Binding-site contacts:
Ligand atom O5 contacts residue ASN291 of chain 1.C at 2.5 Å (h-bond).
Ligand atom C5 contacts residue GLU270 of chain 1.C at 4.2 Å.
Ligand atom O5 contacts residue GLU270 of chain 1.C at 3.1 Å (salt-bridge).
Ligand atom C4 contacts residue GLU270 of chain 1.C at 4.5 Å.
Ligand atom C2 contacts residue ASN291 of chain 1.C at 2.5 Å.
Ligand atom C4 contacts residue ASN291 of chain 1.C at 4.3 Å.
Ligand atom O6 contacts residue LYS348 of chain 1.C at 4.4 Å.
Ligand atom C8 contacts residue GLU292 of chain 1.C at 3.7 Å.
Ligand atom N2 contacts residue ASN291 of chain 1.C at 2.9 Å (h-bond).
Ligand atom C8 contacts residue ASN291 of chain 1.C at 3.0 Å.
Ligand atom C5 contacts residue ASN291 of chain 1.C at 3.8 Å.
Ligand atom C5 contacts residue LYS345 of chain 1.C at 4.2 Å.
Ligand atom C3 contacts residue ASN291 of chain 1.C at 3.9 Å.
Ligand atom C3 contacts residue LYS345 of chain 1.C at 4.3 Å.
Ligand atom C7 contacts residue ASN291 of chain 1.C at 3.3 Å.
Ligand atom O7 contacts residue ASN291 of chain 1.C at 3.2 Å (h-bond).
Ligand atom O7 contacts residue GLU270 of chain 1.C at 4.3 Å.
Ligand atom C1 contacts residue ASN291 of chain 1.C at 1.5 Å.
Ligand atom C1 contacts residue LYS345 of chain 1.C at 4.2 Å.
Ligand atom C1 contacts residue GLU270 of chain 1.C at 3.5 Å.
Ligand atom C1 contacts residue GLU271 of chain 1.C at 4.4 Å.
Ligand atom C2 contacts residue GLU270 of chain 1.C at 3.9 Å.
Ligand atom O5 contacts residue GLU271 of chain 1.C at 3.9 Å.
Ligand atom C6 contacts residue GLU270 of chain 1.C at 4.4 Å.

A protein and the small-molecule ligand that binds it are described below.
Small molecule (SMILES): CC(=O)N[C@@H]1[C@@H](O)[C@H](O)[C@@H](CO)O[C@H]1O

Sequence of chain 1.C:
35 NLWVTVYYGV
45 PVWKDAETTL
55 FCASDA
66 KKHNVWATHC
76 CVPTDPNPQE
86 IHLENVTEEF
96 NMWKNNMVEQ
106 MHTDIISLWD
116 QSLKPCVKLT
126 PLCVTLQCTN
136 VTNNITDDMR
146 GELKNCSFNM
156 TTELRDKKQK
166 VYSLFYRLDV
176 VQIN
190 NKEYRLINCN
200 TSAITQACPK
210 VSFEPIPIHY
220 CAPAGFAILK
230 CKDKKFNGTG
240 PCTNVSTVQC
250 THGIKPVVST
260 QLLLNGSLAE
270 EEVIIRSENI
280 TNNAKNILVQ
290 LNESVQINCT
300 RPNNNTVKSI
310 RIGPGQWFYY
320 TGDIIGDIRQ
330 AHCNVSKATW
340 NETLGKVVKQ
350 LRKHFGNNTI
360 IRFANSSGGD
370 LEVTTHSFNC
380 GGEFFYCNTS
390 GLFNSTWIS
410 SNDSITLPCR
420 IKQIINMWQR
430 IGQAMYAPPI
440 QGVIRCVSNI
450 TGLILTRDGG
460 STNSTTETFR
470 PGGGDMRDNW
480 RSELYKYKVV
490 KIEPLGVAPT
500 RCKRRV